The small molecule below binds the protein below.
Small molecule (SMILES): CC(=O)N[C@H]1[C@@H](O)[C@H](O)[C@@H](COP(=O)(O)O)O[C@@H]1O

Sequence of chain 2.A:
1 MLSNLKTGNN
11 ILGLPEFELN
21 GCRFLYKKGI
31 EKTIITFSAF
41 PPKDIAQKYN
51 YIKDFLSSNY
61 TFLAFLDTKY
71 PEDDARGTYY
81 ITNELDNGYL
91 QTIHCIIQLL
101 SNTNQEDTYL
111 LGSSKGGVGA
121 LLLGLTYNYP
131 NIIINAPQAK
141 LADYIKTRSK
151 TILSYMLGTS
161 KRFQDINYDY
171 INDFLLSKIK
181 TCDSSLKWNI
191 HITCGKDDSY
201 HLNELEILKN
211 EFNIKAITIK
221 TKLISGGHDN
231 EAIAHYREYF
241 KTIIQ

Binding-site contacts:
Ligand atom C7 contacts residue LYS53 of chain 2.A at 4.0 Å.
Ligand atom C6 contacts residue BMX1 of chain 2.G at 3.7 Å.
Ligand atom C8 contacts residue LYS53 of chain 2.A at 3.8 Å.
Ligand atom C5 contacts residue ILE233 of chain 2.A at 4.5 Å (hydrophobic).
Ligand atom O4 contacts residue BMX1 of chain 2.G at 4.1 Å.
Ligand atom O18 contacts residue ALA39 of chain 2.A at 3.7 Å.
Ligand atom O19 contacts residue BMX1 of chain 2.G at 3.8 Å.
Ligand atom O18 contacts residue PHE40 of chain 2.A at 3.6 Å (h-bond).
Ligand atom O6 contacts residue BMX1 of chain 2.G at 3.0 Å.
Ligand atom O17 contacts residue PRO41 of chain 2.A at 3.8 Å.
Ligand atom O3 contacts residue ASN230 of chain 2.A at 3.1 Å (h-bond).
Ligand atom O4 contacts residue ILE233 of chain 2.A at 3.4 Å.
Ligand atom O17 contacts residue PRO42 of chain 2.A at 3.8 Å.
Ligand atom O19 contacts residue ALA39 of chain 2.A at 4.2 Å.
Ligand atom O17 contacts residue BMX1 of chain 2.G at 3.1 Å (h-bond).
Ligand atom C8 contacts residue ARG237 of chain 2.A at 3.7 Å.
Ligand atom O4 contacts residue ASN230 of chain 2.A at 2.8 Å (h-bond).
Ligand atom O5 contacts residue ASN50 of chain 2.A at 4.5 Å.
Ligand atom P contacts residue BMX1 of chain 2.G at 2.6 Å.
Ligand atom O19 contacts residue ASN50 of chain 2.A at 4.2 Å.
Ligand atom O19 contacts residue LYS48 of chain 2.A at 4.2 Å.
Ligand atom C6 contacts residue ASN50 of chain 2.A at 4.0 Å.
Ligand atom C3 contacts residue ASN230 of chain 2.A at 4.1 Å.
Ligand atom O18 contacts residue BMX1 of chain 2.G at 1.4 Å.
Ligand atom O17 contacts residue PHE40 of chain 2.A at 4.2 Å.
Ligand atom P contacts residue PHE40 of chain 2.A at 4.4 Å.
Ligand atom O7 contacts residue LYS53 of chain 2.A at 3.6 Å (salt-bridge).
Ligand atom C4 contacts residue ASN230 of chain 2.A at 4.0 Å.